Sequence of chain 1.A:
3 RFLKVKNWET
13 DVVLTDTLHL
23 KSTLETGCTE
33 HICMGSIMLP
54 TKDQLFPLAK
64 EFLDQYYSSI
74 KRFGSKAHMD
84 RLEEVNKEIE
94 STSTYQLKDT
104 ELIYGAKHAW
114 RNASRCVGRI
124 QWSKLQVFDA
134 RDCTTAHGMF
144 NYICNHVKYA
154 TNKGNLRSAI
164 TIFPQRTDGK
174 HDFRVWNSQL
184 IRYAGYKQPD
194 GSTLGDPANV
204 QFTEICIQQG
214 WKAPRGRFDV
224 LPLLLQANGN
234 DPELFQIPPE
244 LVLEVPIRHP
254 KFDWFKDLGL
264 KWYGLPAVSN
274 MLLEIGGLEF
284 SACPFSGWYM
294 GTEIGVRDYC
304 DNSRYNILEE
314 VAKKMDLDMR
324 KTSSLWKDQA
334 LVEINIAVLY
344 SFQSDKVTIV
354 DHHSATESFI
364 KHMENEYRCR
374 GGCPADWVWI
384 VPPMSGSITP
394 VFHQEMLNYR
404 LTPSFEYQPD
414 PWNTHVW

Binding-site contacts:
Ligand atom C5' contacts residue H4B1 of chain 1.I at 3.7 Å.
Ligand atom C10 contacts residue HEM1 of chain 1.H at 3.7 Å.
Ligand atom C13 contacts residue VAL271 of chain 1.B at 3.7 Å (hydrophobic).
Ligand atom F23 contacts residue PHE288 of chain 1.B at 3.8 Å.
Ligand atom C02 contacts residue HEM1 of chain 1.H at 3.6 Å.
Ligand atom C24 contacts residue HEM1 of chain 1.H at 3.4 Å.
Ligand atom N02 contacts residue HEM1 of chain 1.H at 2.8 Å (h-bond).
Ligand atom N1' contacts residue HEM1 of chain 1.H at 2.7 Å (h-bond).
Ligand atom C15 contacts residue HEM1 of chain 1.H at 3.5 Å.
Ligand atom C11 contacts residue GLN182 of chain 1.B at 3.3 Å.
Ligand atom F23 contacts residue HEM1 of chain 1.H at 3.7 Å.
Ligand atom N12 contacts residue HEM1 of chain 1.H at 3.0 Å (h-bond).
Ligand atom C2' contacts residue HEM1 of chain 1.H at 3.3 Å.
Ligand atom C11 contacts residue HEM1 of chain 1.H at 3.8 Å.
Ligand atom O09 contacts residue HEM1 of chain 1.H at 3.3 Å (h-bond).
Ligand atom C25 contacts residue GLU296 of chain 1.B at 3.5 Å.
Ligand atom C02 contacts residue TYR410 of chain 1.B at 3.5 Å (hydrophobic).
Ligand atom C5' contacts residue HEM1 of chain 1.H at 3.5 Å.
Ligand atom C25 contacts residue TRP291 of chain 1.B at 3.3 Å (hydrophobic).
Ligand atom C07 contacts residue TRP10 of chain 1.A at 3.6 Å (hydrophobic).
Ligand atom C26 contacts residue HEM1 of chain 1.H at 3.8 Å.
Ligand atom C10 contacts residue GLN182 of chain 1.B at 3.8 Å.
Ligand atom C15 contacts residue VAL271 of chain 1.B at 3.4 Å (hydrophobic).
Ligand atom N02 contacts residue TYR410 of chain 1.B at 3.8 Å.
Ligand atom C24 contacts residue TRP291 of chain 1.B at 3.7 Å (hydrophobic).
Ligand atom C03 contacts residue TYR410 of chain 1.B at 3.6 Å (hydrophobic).
Ligand atom F23 contacts residue GLY290 of chain 1.B at 3.5 Å.
Ligand atom C21 contacts residue GLU296 of chain 1.B at 3.3 Å.
Ligand atom C14 contacts residue HEM1 of chain 1.H at 3.4 Å.
Ligand atom C25 contacts residue HEM1 of chain 1.H at 3.4 Å.
Ligand atom N02 contacts residue ARG118 of chain 1.B at 3.5 Å (salt-bridge).
Ligand atom C2' contacts residue H4B1 of chain 1.I at 3.5 Å.
Ligand atom C22 contacts residue VAL271 of chain 1.B at 3.8 Å (hydrophobic).
Ligand atom N01 contacts residue HEM1 of chain 1.H at 2.8 Å (h-bond).
Ligand atom C2' contacts residue TRP382 of chain 1.B at 3.3 Å (hydrophobic).
Ligand atom C14 contacts residue GLU296 of chain 1.B at 3.1 Å.
Ligand atom C26 contacts residue GLU296 of chain 1.B at 2.7 Å.
Ligand atom C08 contacts residue HEM1 of chain 1.H at 3.6 Å.
Ligand atom C06 contacts residue HEM1 of chain 1.H at 3.6 Å.
Ligand atom N1' contacts residue H4B1 of chain 1.I at 2.8 Å (h-bond).

This protein binds this small molecule.
Small molecule (SMILES): Cc1cc(N)nc(C[C@@H]2CNC[C@@H]2OCCN[C@H]2C[C@@H]2c2cccc(F)c2)c1

Sequence of chain 1.B:
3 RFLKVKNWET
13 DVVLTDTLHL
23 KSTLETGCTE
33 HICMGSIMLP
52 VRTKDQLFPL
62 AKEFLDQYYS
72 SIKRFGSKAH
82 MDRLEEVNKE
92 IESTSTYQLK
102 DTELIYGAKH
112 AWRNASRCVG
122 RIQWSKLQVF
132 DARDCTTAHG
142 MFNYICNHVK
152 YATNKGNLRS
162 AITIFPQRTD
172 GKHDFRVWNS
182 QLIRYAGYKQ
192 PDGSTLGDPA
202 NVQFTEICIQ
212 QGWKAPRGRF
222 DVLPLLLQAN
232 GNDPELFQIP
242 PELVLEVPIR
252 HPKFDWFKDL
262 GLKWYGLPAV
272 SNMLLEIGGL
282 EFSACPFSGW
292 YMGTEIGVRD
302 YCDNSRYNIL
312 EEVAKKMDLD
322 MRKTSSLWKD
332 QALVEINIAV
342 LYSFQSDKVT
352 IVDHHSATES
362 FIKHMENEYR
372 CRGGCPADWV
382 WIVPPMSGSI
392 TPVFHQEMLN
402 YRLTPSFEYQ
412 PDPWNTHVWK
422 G